Sequence of chain 1.B:
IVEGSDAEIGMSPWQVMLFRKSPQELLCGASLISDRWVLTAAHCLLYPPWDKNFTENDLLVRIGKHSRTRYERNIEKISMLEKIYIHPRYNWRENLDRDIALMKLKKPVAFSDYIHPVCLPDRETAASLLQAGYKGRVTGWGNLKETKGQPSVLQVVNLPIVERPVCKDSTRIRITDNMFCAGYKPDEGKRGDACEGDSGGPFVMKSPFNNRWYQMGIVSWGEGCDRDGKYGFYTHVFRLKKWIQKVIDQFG

A protein and the small-molecule ligand that binds it are described below.
Small molecule (SMILES): CC(C)[C@H](NC(=O)[C@H](C)NC(=O)[C@@H](NC(=O)[C@H](C)N)[C@@H](C)O)C(=O)N1CCC[C@H]1C(=O)N[C@@H](CCCCN)C(=O)O

Binding-site contacts:
Ligand atom CB contacts residue ILE179 of chain 1.B at 3.7 Å (hydrophobic).
Ligand atom N contacts residue SER226 of chain 1.B at 3.4 Å (h-bond).
Ligand atom O contacts residue TRP227 of chain 1.B at 3.2 Å.
Ligand atom N contacts residue SER205 of chain 1.B at 3.3 Å (h-bond).
Ligand atom CB contacts residue ASN95 of chain 1.B at 3.7 Å.
Ligand atom C contacts residue ILE179 of chain 1.B at 3.3 Å (hydrophobic).
Ligand atom O contacts residue ILE179 of chain 1.B at 3.3 Å.
Ligand atom N contacts residue ILE179 of chain 1.B at 3.6 Å.
Ligand atom CE contacts residue GLY228 of chain 1.B at 3.6 Å.
Ligand atom CB contacts residue HIS43 of chain 1.B at 3.1 Å.
Ligand atom CG2 contacts residue GLY228 of chain 1.B at 3.2 Å.
Ligand atom CA contacts residue GLU94 of chain 1.B at 3.2 Å.
Ligand atom NZ contacts residue ALA200 of chain 1.B at 3.3 Å (h-bond).
Ligand atom N contacts residue GLU94 of chain 1.B at 2.8 Å (salt-bridge).
Ligand atom CG2 contacts residue ARG93 of chain 1.B at 3.5 Å.
Ligand atom OXT contacts residue HIS43 of chain 1.B at 3.6 Å.
Ligand atom O contacts residue TRP50 of chain 1.B at 3.8 Å.
Ligand atom CG contacts residue TYR47 of chain 1.B at 3.7 Å (hydrophobic).
Ligand atom CB contacts residue LEU96 of chain 1.B at 3.8 Å (hydrophobic).
Ligand atom O contacts residue TYR47 of chain 1.B at 3.6 Å (h-bond).
Ligand atom CE contacts residue ALA200 of chain 1.B at 3.4 Å (hydrophobic).
Ligand atom NZ contacts residue ASP199 of chain 1.B at 2.8 Å (salt-bridge).
Ligand atom CB contacts residue SER205 of chain 1.B at 3.3 Å.
Ligand atom O contacts residue SER205 of chain 1.B at 2.8 Å (h-bond).
Ligand atom NZ contacts residue GLY238 of chain 1.B at 3.6 Å.
Ligand atom O contacts residue GLY203 of chain 1.B at 3.0 Å (h-bond).
Ligand atom CA contacts residue SER226 of chain 1.B at 3.7 Å.
Ligand atom CB contacts residue GLU94 of chain 1.B at 3.6 Å.
Ligand atom O contacts residue GLY228 of chain 1.B at 3.4 Å (h-bond).
Ligand atom O contacts residue ILE179 of chain 1.B at 3.4 Å.
Ligand atom CD contacts residue TYR47 of chain 1.B at 3.5 Å (hydrophobic).
Ligand atom C contacts residue GLU94 of chain 1.B at 3.5 Å.
Ligand atom C contacts residue ILE179 of chain 1.B at 3.4 Å (hydrophobic).
Ligand atom C contacts residue SER205 of chain 1.B at 2.7 Å.
Ligand atom CG2 contacts residue GLU94 of chain 1.B at 3.7 Å.
Ligand atom CB contacts residue TRP227 of chain 1.B at 3.8 Å (hydrophobic).
Ligand atom CA contacts residue SER205 of chain 1.B at 3.2 Å.
Ligand atom O contacts residue GLU202 of chain 1.B at 3.6 Å.
Ligand atom N contacts residue ILE179 of chain 1.B at 3.7 Å.
Ligand atom OXT contacts residue SER205 of chain 1.B at 3.0 Å (h-bond).